The small molecule below binds the protein below.
Small molecule (SMILES): CC(=O)N[C@@H]1[C@@H](O)[C@H](O)[C@@H](CO)O[C@H]1O

Binding-site contacts:
Ligand atom O5 contacts residue PHE1103 of chain 1.B at 4.3 Å.
Ligand atom O7 contacts residue ASN1098 of chain 1.B at 3.0 Å (h-bond).
Ligand atom N2 contacts residue THR1100 of chain 1.B at 3.5 Å (h-bond).
Ligand atom C1 contacts residue THR1100 of chain 1.B at 4.0 Å.
Ligand atom C2 contacts residue THR1100 of chain 1.B at 4.3 Å.
Ligand atom O5 contacts residue ASN1098 of chain 1.B at 3.9 Å.
Ligand atom C8 contacts residue THR1100 of chain 1.B at 4.2 Å.
Ligand atom C7 contacts residue ASN1098 of chain 1.B at 3.4 Å.
Ligand atom C5 contacts residue HIS1101 of chain 1.B at 4.1 Å.
Ligand atom N2 contacts residue ASN1098 of chain 1.B at 3.6 Å.
Ligand atom C1 contacts residue ASN1098 of chain 1.B at 3.1 Å.
Ligand atom C2 contacts residue ASN1098 of chain 1.B at 3.5 Å.
Ligand atom C1 contacts residue HIS1101 of chain 1.B at 3.5 Å.
Ligand atom O5 contacts residue HIS1101 of chain 1.B at 4.0 Å.
Ligand atom C8 contacts residue ASN1098 of chain 1.B at 3.6 Å.
Ligand atom C7 contacts residue THR1100 of chain 1.B at 4.3 Å.
Ligand atom C2 contacts residue HIS1101 of chain 1.B at 4.4 Å.

Sequence of chain 1.B:
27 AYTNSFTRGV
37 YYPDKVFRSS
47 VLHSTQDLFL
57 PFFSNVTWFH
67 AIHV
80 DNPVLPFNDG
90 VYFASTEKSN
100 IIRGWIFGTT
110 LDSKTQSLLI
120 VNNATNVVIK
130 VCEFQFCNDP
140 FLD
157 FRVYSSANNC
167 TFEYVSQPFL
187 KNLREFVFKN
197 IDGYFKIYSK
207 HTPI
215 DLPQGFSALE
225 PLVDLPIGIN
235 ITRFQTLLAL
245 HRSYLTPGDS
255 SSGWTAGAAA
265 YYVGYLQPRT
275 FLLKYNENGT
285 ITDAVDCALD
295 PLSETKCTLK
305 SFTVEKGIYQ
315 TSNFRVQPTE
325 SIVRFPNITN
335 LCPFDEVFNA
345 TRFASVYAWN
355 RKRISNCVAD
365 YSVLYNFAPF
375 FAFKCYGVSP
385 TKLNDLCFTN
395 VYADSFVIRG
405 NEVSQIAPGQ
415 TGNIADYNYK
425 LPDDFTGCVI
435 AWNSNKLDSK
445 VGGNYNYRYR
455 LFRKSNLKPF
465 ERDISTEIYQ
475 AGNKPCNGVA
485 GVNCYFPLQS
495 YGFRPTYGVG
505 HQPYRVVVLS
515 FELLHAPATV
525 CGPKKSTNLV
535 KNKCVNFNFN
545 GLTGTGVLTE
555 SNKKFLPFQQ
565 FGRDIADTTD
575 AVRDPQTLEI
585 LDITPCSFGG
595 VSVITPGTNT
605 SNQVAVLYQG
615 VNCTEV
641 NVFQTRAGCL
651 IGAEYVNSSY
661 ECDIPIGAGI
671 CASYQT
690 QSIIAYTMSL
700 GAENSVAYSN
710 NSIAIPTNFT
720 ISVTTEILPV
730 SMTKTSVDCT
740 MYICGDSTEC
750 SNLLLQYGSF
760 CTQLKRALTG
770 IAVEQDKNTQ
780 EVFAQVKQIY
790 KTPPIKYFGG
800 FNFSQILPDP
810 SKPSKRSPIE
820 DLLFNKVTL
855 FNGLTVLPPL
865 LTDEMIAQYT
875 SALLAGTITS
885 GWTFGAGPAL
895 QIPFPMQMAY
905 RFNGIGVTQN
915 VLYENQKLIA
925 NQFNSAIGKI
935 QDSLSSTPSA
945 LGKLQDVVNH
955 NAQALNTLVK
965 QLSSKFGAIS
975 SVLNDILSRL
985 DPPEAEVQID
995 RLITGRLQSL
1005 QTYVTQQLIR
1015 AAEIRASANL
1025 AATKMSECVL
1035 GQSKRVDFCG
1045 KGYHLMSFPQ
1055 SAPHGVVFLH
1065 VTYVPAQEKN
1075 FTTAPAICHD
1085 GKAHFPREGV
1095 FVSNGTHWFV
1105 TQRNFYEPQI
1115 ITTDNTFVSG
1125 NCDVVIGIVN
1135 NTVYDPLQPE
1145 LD